Sequence of chain 1.A:
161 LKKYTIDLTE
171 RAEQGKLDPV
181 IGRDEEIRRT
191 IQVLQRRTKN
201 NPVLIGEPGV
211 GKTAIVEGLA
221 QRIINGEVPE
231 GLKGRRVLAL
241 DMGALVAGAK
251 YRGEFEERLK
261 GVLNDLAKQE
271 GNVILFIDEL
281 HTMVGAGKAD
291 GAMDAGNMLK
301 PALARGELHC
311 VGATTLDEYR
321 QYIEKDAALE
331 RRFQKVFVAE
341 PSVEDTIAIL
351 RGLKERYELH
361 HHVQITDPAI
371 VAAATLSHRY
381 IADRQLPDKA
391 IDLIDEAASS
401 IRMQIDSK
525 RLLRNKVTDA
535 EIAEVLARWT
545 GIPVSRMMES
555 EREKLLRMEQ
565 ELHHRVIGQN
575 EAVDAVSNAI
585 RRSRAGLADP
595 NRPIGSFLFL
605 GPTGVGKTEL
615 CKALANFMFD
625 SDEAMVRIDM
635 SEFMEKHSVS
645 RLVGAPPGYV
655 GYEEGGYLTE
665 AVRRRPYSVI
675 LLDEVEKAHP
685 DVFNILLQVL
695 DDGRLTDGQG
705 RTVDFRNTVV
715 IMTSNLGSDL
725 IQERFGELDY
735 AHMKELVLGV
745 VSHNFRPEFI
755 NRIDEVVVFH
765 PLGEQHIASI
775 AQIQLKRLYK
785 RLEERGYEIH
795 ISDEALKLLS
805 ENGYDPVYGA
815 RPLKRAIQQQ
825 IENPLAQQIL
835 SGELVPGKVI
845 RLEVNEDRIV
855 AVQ

Sequence of chain 1.D:
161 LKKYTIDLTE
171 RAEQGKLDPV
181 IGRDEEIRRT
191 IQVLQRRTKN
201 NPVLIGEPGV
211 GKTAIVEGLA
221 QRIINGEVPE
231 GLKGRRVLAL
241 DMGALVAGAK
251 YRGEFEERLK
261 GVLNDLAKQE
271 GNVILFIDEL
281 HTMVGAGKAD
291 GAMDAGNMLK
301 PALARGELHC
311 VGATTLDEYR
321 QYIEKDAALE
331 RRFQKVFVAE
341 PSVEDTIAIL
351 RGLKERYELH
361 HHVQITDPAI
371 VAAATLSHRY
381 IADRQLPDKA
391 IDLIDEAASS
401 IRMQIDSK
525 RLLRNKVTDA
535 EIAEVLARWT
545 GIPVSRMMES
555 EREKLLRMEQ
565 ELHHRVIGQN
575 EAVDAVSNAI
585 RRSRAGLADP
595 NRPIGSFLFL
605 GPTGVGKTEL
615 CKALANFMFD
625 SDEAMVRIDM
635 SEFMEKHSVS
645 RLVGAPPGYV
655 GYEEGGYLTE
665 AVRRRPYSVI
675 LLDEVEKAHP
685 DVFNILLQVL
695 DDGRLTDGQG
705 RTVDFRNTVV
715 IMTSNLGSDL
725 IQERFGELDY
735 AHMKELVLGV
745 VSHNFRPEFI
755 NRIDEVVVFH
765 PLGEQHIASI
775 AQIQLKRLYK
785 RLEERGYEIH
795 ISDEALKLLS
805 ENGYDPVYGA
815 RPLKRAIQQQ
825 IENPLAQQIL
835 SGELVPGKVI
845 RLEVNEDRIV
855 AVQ

Binding-site contacts:
Ligand atom O3A contacts residue GLY211 of chain 1.D at 3.4 Å (h-bond).
Ligand atom O1A contacts residue ALA214 of chain 1.D at 3.3 Å.
Ligand atom O1B contacts residue GLY211 of chain 1.D at 3.3 Å (h-bond).
Ligand atom N6 contacts residue ILE349 of chain 1.D at 3.7 Å.
Ligand atom N1 contacts residue VAL180 of chain 1.D at 3.5 Å.
Ligand atom C8 contacts residue GLY211 of chain 1.D at 3.4 Å.
Ligand atom C6 contacts residue ILE349 of chain 1.D at 3.7 Å (hydrophobic).
Ligand atom O2G contacts residue LYS212 of chain 1.D at 2.9 Å (salt-bridge).
Ligand atom C5' contacts residue GLY209 of chain 1.D at 3.6 Å.
Ligand atom C2 contacts residue PRO179 of chain 1.D at 3.3 Å (hydrophobic).
Ligand atom PB contacts residue LYS212 of chain 1.D at 3.7 Å.
Ligand atom O2G contacts residue PRO208 of chain 1.D at 3.6 Å.
Ligand atom C2 contacts residue VAL180 of chain 1.D at 3.6 Å (hydrophobic).
Ligand atom N6 contacts residue ARG183 of chain 1.D at 3.5 Å (salt-bridge).
Ligand atom O1A contacts residue GLY211 of chain 1.D at 3.2 Å.
Ligand atom C8 contacts residue ALA214 of chain 1.D at 3.6 Å (hydrophobic).
Ligand atom N7 contacts residue GLY211 of chain 1.D at 3.4 Å.
Ligand atom N7 contacts residue ALA214 of chain 1.D at 3.6 Å.
Ligand atom C6 contacts residue ILE181 of chain 1.D at 3.7 Å (hydrophobic).
Ligand atom O3A contacts residue GLY209 of chain 1.D at 3.7 Å.
Ligand atom N1 contacts residue ILE181 of chain 1.D at 3.0 Å (h-bond).
Ligand atom C5 contacts residue ALA214 of chain 1.D at 3.7 Å (hydrophobic).
Ligand atom O1B contacts residue GLY209 of chain 1.D at 3.7 Å.
Ligand atom S1G contacts residue ARG332 of chain 1.A at 3.4 Å (salt-bridge).
Ligand atom O3G contacts residue ARG332 of chain 1.A at 2.3 Å (salt-bridge).
Ligand atom O2A contacts residue THR213 of chain 1.D at 3.0 Å (h-bond).
Ligand atom C1' contacts residue ILE391 of chain 1.D at 3.7 Å (hydrophobic).
Ligand atom S1G contacts residue THR213 of chain 1.D at 3.6 Å.
Ligand atom O3B contacts residue GLY209 of chain 1.D at 3.2 Å (h-bond).
Ligand atom O1A contacts residue THR213 of chain 1.D at 3.7 Å.
Ligand atom C2 contacts residue ILE181 of chain 1.D at 3.5 Å (hydrophobic).
Ligand atom O3B contacts residue ARG331 of chain 1.A at 3.5 Å (salt-bridge).
Ligand atom O3G contacts residue ARG331 of chain 1.A at 3.0 Å (salt-bridge).
Ligand atom O2B contacts residue THR213 of chain 1.D at 3.2 Å.
Ligand atom O1B contacts residue LYS212 of chain 1.D at 2.8 Å (salt-bridge).
Ligand atom O2G contacts residue THR315 of chain 1.D at 3.3 Å.
Ligand atom PG contacts residue ARG332 of chain 1.A at 3.7 Å.
Ligand atom N6 contacts residue ILE181 of chain 1.D at 3.2 Å (h-bond).
Ligand atom O4' contacts residue ILE391 of chain 1.D at 3.3 Å.
Ligand atom N3 contacts residue LEU353 of chain 1.D at 3.3 Å.

A protein and the small-molecule ligand that binds it are described below.
Small molecule (SMILES): Nc1ncnc2c1ncn2[C@@H]1O[C@H](COP(=O)(O)OP(=O)(O)OP(O)(O)=S)[C@@H](O)[C@H]1O